Sequence of chain 7.A:
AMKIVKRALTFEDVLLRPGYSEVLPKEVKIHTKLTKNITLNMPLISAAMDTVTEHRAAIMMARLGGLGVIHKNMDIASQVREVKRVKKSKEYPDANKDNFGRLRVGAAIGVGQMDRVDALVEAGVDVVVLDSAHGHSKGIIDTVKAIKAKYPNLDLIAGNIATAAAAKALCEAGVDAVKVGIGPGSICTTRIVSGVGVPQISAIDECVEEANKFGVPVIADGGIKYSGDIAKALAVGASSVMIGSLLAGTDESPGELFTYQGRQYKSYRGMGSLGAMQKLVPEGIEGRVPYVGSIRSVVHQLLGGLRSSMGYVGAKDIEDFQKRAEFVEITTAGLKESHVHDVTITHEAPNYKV

Binding-site contacts:
Ligand atom CL contacts residue VAL46 of chain 7.A at 3.9 Å.
Ligand atom C18 contacts residue ALA167 of chain 6.A at 4.0 Å (hydrophobic).
Ligand atom C13 contacts residue GLY306 of chain 6.A at 3.9 Å.
Ligand atom C3 contacts residue MET305 of chain 6.A at 3.8 Å (hydrophobic).
Ligand atom C21 contacts residue SER357 of chain 7.A at 3.7 Å.
Ligand atom C7 contacts residue IMP1 of chain 6.D at 3.6 Å.
Ligand atom C9 contacts residue IMP1 of chain 6.D at 3.5 Å.
Ligand atom O1 contacts residue PRO48 of chain 7.A at 4.0 Å.
Ligand atom C20 contacts residue PRO48 of chain 7.A at 3.7 Å (hydrophobic).
Ligand atom C13 contacts residue GLU332 of chain 6.A at 3.7 Å.
Ligand atom O1 contacts residue LEU47 of chain 7.A at 3.9 Å.
Ligand atom C22 contacts residue TYR361 of chain 7.A at 3.6 Å (hydrophobic).
Ligand atom C19 contacts residue PRO48 of chain 7.A at 3.8 Å (hydrophobic).
Ligand atom C17 contacts residue GLU332 of chain 6.A at 4.0 Å.
Ligand atom C8 contacts residue IMP1 of chain 6.D at 3.6 Å.
Ligand atom N4 contacts residue GLU332 of chain 6.A at 3.0 Å (salt-bridge).
Ligand atom C8 contacts residue EDO1 of chain 6.J at 3.6 Å.
Ligand atom N3 contacts residue GLU332 of chain 6.A at 3.0 Å (salt-bridge).
Ligand atom C17 contacts residue ALA167 of chain 6.A at 3.8 Å (hydrophobic).
Ligand atom C24 contacts residue SER166 of chain 6.A at 4.0 Å.
Ligand atom C8 contacts residue TYR361 of chain 7.A at 3.9 Å (hydrophobic).
Ligand atom C28 contacts residue SER166 of chain 6.A at 3.6 Å.
Ligand atom C22 contacts residue SER357 of chain 7.A at 3.6 Å.
Ligand atom CL contacts residue PRO48 of chain 7.A at 3.9 Å.
Ligand atom C8 contacts residue GLU332 of chain 6.A at 3.7 Å.
Ligand atom C3 contacts residue GLY306 of chain 6.A at 3.7 Å.
Ligand atom C8 contacts residue THR224 of chain 6.A at 3.6 Å.
Ligand atom C4 contacts residue GLY306 of chain 6.A at 4.0 Å.
Ligand atom C21 contacts residue PRO48 of chain 7.A at 3.8 Å (hydrophobic).
Ligand atom CL contacts residue HIS168 of chain 6.A at 4.0 Å.
Ligand atom CL contacts residue GLY360 of chain 7.A at 3.7 Å.
Ligand atom C7 contacts residue ALA167 of chain 6.A at 3.8 Å (hydrophobic).
Ligand atom C10 contacts residue GLU332 of chain 6.A at 3.5 Å.
Ligand atom N4 contacts residue ALA167 of chain 6.A at 3.8 Å.
Ligand atom C8 contacts residue ALA167 of chain 6.A at 3.6 Å (hydrophobic).
Ligand atom C21 contacts residue TYR361 of chain 7.A at 4.0 Å (hydrophobic).
Ligand atom C13 contacts residue VAL330 of chain 6.A at 3.5 Å (hydrophobic).
Ligand atom C2 contacts residue GLY306 of chain 6.A at 3.8 Å.
Ligand atom C10 contacts residue ALA167 of chain 6.A at 4.0 Å (hydrophobic).
Ligand atom O25 contacts residue SER166 of chain 6.A at 3.5 Å (h-bond).

This protein binds this small molecule.
Small molecule (SMILES): C=C(C)c1cccc(C(C)(C)NC(=O)Nc2ccc(Cl)c(OCC(=O)O)c2)c1

Sequence of chain 6.A:
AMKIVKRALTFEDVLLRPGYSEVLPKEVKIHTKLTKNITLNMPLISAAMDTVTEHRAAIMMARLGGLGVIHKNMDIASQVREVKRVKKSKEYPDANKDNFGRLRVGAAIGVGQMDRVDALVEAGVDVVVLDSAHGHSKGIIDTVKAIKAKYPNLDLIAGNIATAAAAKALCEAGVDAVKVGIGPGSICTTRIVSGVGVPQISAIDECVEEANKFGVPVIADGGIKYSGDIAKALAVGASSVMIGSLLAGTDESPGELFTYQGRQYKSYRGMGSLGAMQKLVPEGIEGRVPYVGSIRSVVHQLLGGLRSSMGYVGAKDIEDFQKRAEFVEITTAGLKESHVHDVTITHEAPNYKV